Sequence of chain 1.A:
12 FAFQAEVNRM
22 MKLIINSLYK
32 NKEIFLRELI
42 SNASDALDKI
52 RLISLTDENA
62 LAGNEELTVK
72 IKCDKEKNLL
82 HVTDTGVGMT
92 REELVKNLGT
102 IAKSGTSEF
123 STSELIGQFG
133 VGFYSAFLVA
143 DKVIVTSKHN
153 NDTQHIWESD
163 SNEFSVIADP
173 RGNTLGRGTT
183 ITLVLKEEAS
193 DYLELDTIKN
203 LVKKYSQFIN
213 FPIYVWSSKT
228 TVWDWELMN

Binding-site contacts:
Ligand atom CAL contacts residue THR181 of chain 1.A at 3.6 Å.
Ligand atom CAV contacts residue ASN98 of chain 1.A at 3.5 Å.
Ligand atom NAW contacts residue PHE131 of chain 1.A at 3.5 Å.
Ligand atom CAF contacts residue ILE183 of chain 1.A at 3.8 Å (hydrophobic).
Ligand atom CBC contacts residue MET90 of chain 1.A at 3.8 Å (hydrophobic).
Ligand atom NAT contacts residue PHE131 of chain 1.A at 3.5 Å.
Ligand atom CAR contacts residue PHE131 of chain 1.A at 3.6 Å (hydrophobic).
Ligand atom OAJ contacts residue ASP85 of chain 1.A at 2.8 Å (salt-bridge).
Ligand atom CBC contacts residue ASN98 of chain 1.A at 3.6 Å.
Ligand atom CBA contacts residue LEU99 of chain 1.A at 3.9 Å (hydrophobic).
Ligand atom CAU contacts residue PHE131 of chain 1.A at 3.6 Å (hydrophobic).
Ligand atom CBA contacts residue TRP159 of chain 1.A at 3.8 Å (hydrophobic).
Ligand atom CBB contacts residue TRP159 of chain 1.A at 3.7 Å (hydrophobic).
Ligand atom CBD contacts residue MET90 of chain 1.A at 3.5 Å (hydrophobic).
Ligand atom CBD contacts residue ASN98 of chain 1.A at 3.7 Å.
Ligand atom OAG contacts residue ILE183 of chain 1.A at 3.5 Å.
Ligand atom OAG contacts residue ASN43 of chain 1.A at 3.8 Å.
Ligand atom OAD contacts residue ASN43 of chain 1.A at 3.7 Å.
Ligand atom OAJ contacts residue THR181 of chain 1.A at 3.4 Å.
Ligand atom CAI contacts residue ASP85 of chain 1.A at 3.5 Å.
Ligand atom CAS contacts residue PHE131 of chain 1.A at 3.6 Å (hydrophobic).
Ligand atom OAN contacts residue ALA47 of chain 1.A at 3.7 Å.
Ligand atom CAO contacts residue MET90 of chain 1.A at 3.7 Å (hydrophobic).
Ligand atom OAB contacts residue ILE183 of chain 1.A at 3.3 Å.
Ligand atom CBB contacts residue ASN98 of chain 1.A at 3.6 Å.
Ligand atom OAM contacts residue MET90 of chain 1.A at 3.3 Å.
Ligand atom CAF contacts residue ASN43 of chain 1.A at 3.8 Å.
Ligand atom NAT contacts residue MET90 of chain 1.A at 3.9 Å.
Ligand atom CAH contacts residue ASP85 of chain 1.A at 3.6 Å.
Ligand atom OAM contacts residue THR181 of chain 1.A at 2.6 Å (h-bond).
Ligand atom CAO contacts residue GLY89 of chain 1.A at 3.6 Å.
Ligand atom CAO contacts residue ALA47 of chain 1.A at 3.9 Å (hydrophobic).
Ligand atom OAJ contacts residue ALA47 of chain 1.A at 3.3 Å.
Ligand atom CAO contacts residue VAL88 of chain 1.A at 3.8 Å (hydrophobic).
Ligand atom CAI contacts residue THR181 of chain 1.A at 3.8 Å.
Ligand atom CAV contacts residue PHE131 of chain 1.A at 3.5 Å (hydrophobic).
Ligand atom CAL contacts residue MET90 of chain 1.A at 3.9 Å (hydrophobic).
Ligand atom CAQ contacts residue MET90 of chain 1.A at 3.7 Å (hydrophobic).
Ligand atom CAZ contacts residue LEU99 of chain 1.A at 3.5 Å (hydrophobic).
Ligand atom CAX contacts residue PHE131 of chain 1.A at 3.5 Å (hydrophobic).

The protein below binds the small molecule below.
Small molecule (SMILES): COC(=O)c1c(O)cc(O)c(C(=O)OC)c1CCc1nccn1Cc1ccccc1